Sequence of chain 1.A:
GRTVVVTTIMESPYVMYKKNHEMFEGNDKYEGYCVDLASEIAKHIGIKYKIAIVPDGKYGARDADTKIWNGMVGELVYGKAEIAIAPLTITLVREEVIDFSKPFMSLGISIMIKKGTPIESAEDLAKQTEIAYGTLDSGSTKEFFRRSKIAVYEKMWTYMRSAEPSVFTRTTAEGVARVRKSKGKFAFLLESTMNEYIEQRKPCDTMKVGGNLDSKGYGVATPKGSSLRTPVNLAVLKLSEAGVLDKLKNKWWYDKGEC

This small molecule binds to this protein.
Small molecule (SMILES): Cc1onc(O)c1C[C@H](N)C(=O)O

Binding-site contacts:
Ligand atom N contacts residue PRO87 of chain 1.A at 2.9 Å (h-bond).
Ligand atom CD1 contacts residue GLU191 of chain 1.A at 3.7 Å.
Ligand atom N contacts residue GLU191 of chain 1.A at 2.8 Å (salt-bridge).
Ligand atom OT2 contacts residue LEU88 of chain 1.A at 3.7 Å.
Ligand atom OE1 contacts residue THR141 of chain 1.A at 2.7 Å (h-bond).
Ligand atom OE1 contacts residue LEU136 of chain 1.A at 3.6 Å.
Ligand atom N contacts residue THR89 of chain 1.A at 2.9 Å (h-bond).
Ligand atom NE1 contacts residue LEU190 of chain 1.A at 3.8 Å.
Ligand atom C contacts residue ARG94 of chain 1.A at 3.5 Å.
Ligand atom OT2 contacts residue SER140 of chain 1.A at 3.8 Å.
Ligand atom OT2 contacts residue ARG94 of chain 1.A at 2.8 Å (salt-bridge).
Ligand atom OT2 contacts residue THR89 of chain 1.A at 3.0 Å (h-bond).
Ligand atom CB contacts residue LEU136 of chain 1.A at 3.9 Å (hydrophobic).
Ligand atom CB contacts residue GLU191 of chain 1.A at 4.1 Å.
Ligand atom OT2 contacts residue PRO87 of chain 1.A at 3.8 Å.
Ligand atom C contacts residue THR89 of chain 1.A at 3.9 Å.
Ligand atom CA contacts residue SER140 of chain 1.A at 3.5 Å.
Ligand atom CE2 contacts residue TYR59 of chain 1.A at 3.1 Å (hydrophobic).
Ligand atom CG contacts residue GLU191 of chain 1.A at 3.4 Å.
Ligand atom CG contacts residue LEU136 of chain 1.A at 3.7 Å (hydrophobic).
Ligand atom OE2 contacts residue MET194 of chain 1.A at 3.5 Å.
Ligand atom CA contacts residue PRO87 of chain 1.A at 4.1 Å (hydrophobic).
Ligand atom CD2 contacts residue GLU191 of chain 1.A at 3.2 Å.
Ligand atom C contacts residue SER140 of chain 1.A at 3.3 Å.
Ligand atom CA contacts residue THR89 of chain 1.A at 3.6 Å.
Ligand atom CE2 contacts residue PRO87 of chain 1.A at 3.8 Å (hydrophobic).
Ligand atom N contacts residue TYR218 of chain 1.A at 3.7 Å.
Ligand atom OE2 contacts residue GLU191 of chain 1.A at 3.4 Å (salt-bridge).
Ligand atom OT1 contacts residue ARG94 of chain 1.A at 3.1 Å (salt-bridge).
Ligand atom CB contacts residue TYR59 of chain 1.A at 3.6 Å (hydrophobic).
Ligand atom C contacts residue TYR59 of chain 1.A at 3.7 Å (hydrophobic).
Ligand atom CA contacts residue GLU191 of chain 1.A at 3.4 Å.
Ligand atom CE2 contacts residue GLU191 of chain 1.A at 3.6 Å.
Ligand atom CD1 contacts residue LEU136 of chain 1.A at 3.6 Å (hydrophobic).
Ligand atom OT1 contacts residue TYR59 of chain 1.A at 3.5 Å.
Ligand atom OT1 contacts residue GLY139 of chain 1.A at 3.2 Å.
Ligand atom CD1 contacts residue THR141 of chain 1.A at 3.8 Å.
Ligand atom NE1 contacts residue GLU191 of chain 1.A at 3.1 Å (salt-bridge).
Ligand atom OT1 contacts residue SER140 of chain 1.A at 2.9 Å (h-bond).
Ligand atom OT2 contacts residue TYR59 of chain 1.A at 3.6 Å.